Binding-site contacts:
Ligand atom O31 contacts residue ALA20 of chain 1.K at 3.4 Å.
Ligand atom C26 contacts residue GLY47 of chain 1.K at 3.6 Å.
Ligand atom C21 contacts residue GLN53 of chain 1.K at 3.8 Å.
Ligand atom C43 contacts residue ALA27 of chain 1.K at 3.3 Å (hydrophobic).
Ligand atom C12 contacts residue THR21 of chain 1.K at 3.8 Å.
Ligand atom C28 contacts residue SER131 of chain 1.K at 3.7 Å.
Ligand atom N14 contacts residue GLY47 of chain 1.K at 3.0 Å (h-bond).
Ligand atom C23 contacts residue ALA49 of chain 1.K at 3.4 Å (hydrophobic).
Ligand atom N22 contacts residue VAL31 of chain 1.K at 3.2 Å.
Ligand atom C23 contacts residue VAL31 of chain 1.K at 3.3 Å (hydrophobic).
Ligand atom C25 contacts residue THR1 of chain 1.K at 1.4 Å.
Ligand atom O30 contacts residue SER131 of chain 1.K at 2.9 Å (h-bond).
Ligand atom O30 contacts residue THR1 of chain 1.K at 3.2 Å.
Ligand atom C32 contacts residue THR21 of chain 1.K at 3.8 Å.
Ligand atom C18 contacts residue MET45 of chain 1.K at 3.7 Å (hydrophobic).
Ligand atom N11 contacts residue THR21 of chain 1.K at 2.9 Å (h-bond).
Ligand atom C17 contacts residue LYS33 of chain 1.K at 3.8 Å.
Ligand atom C10 contacts residue THR21 of chain 1.K at 3.7 Å.
Ligand atom C15 contacts residue THR1 of chain 1.K at 2.4 Å.
Ligand atom C20 contacts residue ALA49 of chain 1.K at 3.7 Å (hydrophobic).
Ligand atom C16 contacts residue THR1 of chain 1.K at 2.9 Å.
Ligand atom C20 contacts residue VAL31 of chain 1.K at 3.5 Å (hydrophobic).
Ligand atom C40 contacts residue ALA49 of chain 1.K at 3.9 Å (hydrophobic).
Ligand atom N22 contacts residue SER130 of chain 1.L at 3.7 Å.
Ligand atom O30 contacts residue GLY130 of chain 1.K at 3.7 Å.
Ligand atom N14 contacts residue THR1 of chain 1.K at 3.6 Å.
Ligand atom S27 contacts residue THR1 of chain 1.K at 3.5 Å (h-bond).
Ligand atom C13 contacts residue GLY47 of chain 1.K at 3.7 Å.
Ligand atom C16 contacts residue LYS33 of chain 1.K at 3.7 Å.
Ligand atom C9 contacts residue THR21 of chain 1.K at 3.5 Å.
Ligand atom C19 contacts residue MET45 of chain 1.K at 3.8 Å (hydrophobic).
Ligand atom O31 contacts residue THR21 of chain 1.K at 2.9 Å (h-bond).
Ligand atom C12 contacts residue GLY47 of chain 1.K at 3.5 Å.
Ligand atom N22 contacts residue GLN53 of chain 1.K at 3.3 Å (h-bond).
Ligand atom C6 contacts residue ASP126 of chain 1.L at 3.8 Å.
Ligand atom N51 contacts residue PRO127 of chain 1.L at 3.3 Å.
Ligand atom C21 contacts residue VAL31 of chain 1.K at 3.5 Å (hydrophobic).
Ligand atom O39 contacts residue ALA49 of chain 1.K at 3.2 Å (h-bond).
Ligand atom N8 contacts residue ASP126 of chain 1.L at 3.4 Å (salt-bridge).
Ligand atom C26 contacts residue THR1 of chain 1.K at 2.5 Å.

Sequence of chain 1.L:
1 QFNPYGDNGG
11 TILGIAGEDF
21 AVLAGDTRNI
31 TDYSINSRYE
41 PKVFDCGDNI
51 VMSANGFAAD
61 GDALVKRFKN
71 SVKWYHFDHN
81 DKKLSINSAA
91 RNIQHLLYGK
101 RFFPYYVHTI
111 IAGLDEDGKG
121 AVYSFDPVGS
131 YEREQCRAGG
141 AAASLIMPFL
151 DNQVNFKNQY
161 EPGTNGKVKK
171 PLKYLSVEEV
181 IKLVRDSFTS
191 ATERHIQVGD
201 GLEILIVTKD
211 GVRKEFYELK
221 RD

A protein and the small-molecule ligand that binds it are described below.
Small molecule (SMILES): CC(C)C[C@H](NC(=O)[C@H](Cc1ccccc1)N=[N+]=[N-])C(=O)N[C@@H](CO)C(=O)N[C@H](CCS(C)(=O)=O)Cc1ccc(CN)cc1

Sequence of chain 1.K:
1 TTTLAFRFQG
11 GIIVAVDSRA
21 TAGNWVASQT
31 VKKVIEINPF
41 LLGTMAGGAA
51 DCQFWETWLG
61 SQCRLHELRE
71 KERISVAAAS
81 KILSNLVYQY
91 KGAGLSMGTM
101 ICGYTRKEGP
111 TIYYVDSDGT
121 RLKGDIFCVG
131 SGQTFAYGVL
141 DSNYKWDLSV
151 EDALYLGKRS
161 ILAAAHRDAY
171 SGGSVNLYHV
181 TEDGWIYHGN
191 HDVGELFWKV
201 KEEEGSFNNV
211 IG